Binding-site contacts:
Ligand atom C15 contacts residue MET163 of chain 1.B at 3.4 Å (hydrophobic).
Ligand atom O13 contacts residue VAL110 of chain 1.B at 3.4 Å.
Ligand atom C4 contacts residue VAL166 of chain 1.B at 3.6 Å (hydrophobic).
Ligand atom N14 contacts residue MET163 of chain 1.B at 3.9 Å.
Ligand atom C15 contacts residue ILE223 of chain 1.B at 3.1 Å (hydrophobic).
Ligand atom N6 contacts residue ILE88 of chain 1.B at 3.5 Å.
Ligand atom C1 contacts residue VAL166 of chain 1.B at 3.7 Å (hydrophobic).
Ligand atom C18 contacts residue ILE96 of chain 1.B at 3.9 Å (hydrophobic).
Ligand atom O13 contacts residue TYR165 of chain 1.B at 3.7 Å.
Ligand atom C7 contacts residue ILE88 of chain 1.B at 4.0 Å (hydrophobic).
Ligand atom C2 contacts residue ILE88 of chain 1.B at 3.7 Å (hydrophobic).
Ligand atom O5 contacts residue ALA89 of chain 1.B at 3.9 Å.
Ligand atom C16 contacts residue MET163 of chain 1.B at 3.8 Å (hydrophobic).
Ligand atom C17 contacts residue ILE223 of chain 1.B at 3.8 Å (hydrophobic).
Ligand atom O13 contacts residue GLU164 of chain 1.B at 3.7 Å.
Ligand atom C4 contacts residue MET214 of chain 1.B at 3.9 Å (hydrophobic).
Ligand atom C10 contacts residue ILE223 of chain 1.B at 3.5 Å (hydrophobic).
Ligand atom C8 contacts residue ILE223 of chain 1.B at 4.0 Å (hydrophobic).
Ligand atom N14 contacts residue VAL166 of chain 1.B at 4.0 Å.
Ligand atom C18 contacts residue ILE223 of chain 1.B at 4.0 Å (hydrophobic).
Ligand atom C9 contacts residue ILE223 of chain 1.B at 3.7 Å (hydrophobic).
Ligand atom S11 contacts residue ILE223 of chain 1.B at 3.8 Å.
Ligand atom C10 contacts residue ILE96 of chain 1.B at 4.0 Å (hydrophobic).
Ligand atom C17 contacts residue ASP224 of chain 1.B at 3.9 Å.
Ligand atom C16 contacts residue ILE223 of chain 1.B at 3.4 Å (hydrophobic).
Ligand atom C12 contacts residue VAL166 of chain 1.B at 3.7 Å (hydrophobic).
Ligand atom C2 contacts residue TYR165 of chain 1.B at 3.8 Å (hydrophobic).
Ligand atom C1 contacts residue GLY168 of chain 1.B at 3.5 Å.
Ligand atom C12 contacts residue VAL110 of chain 1.B at 3.6 Å (hydrophobic).
Ligand atom N14 contacts residue GLU164 of chain 1.B at 2.8 Å (salt-bridge).
Ligand atom O5 contacts residue ILE88 of chain 1.B at 3.9 Å.
Ligand atom C2 contacts residue VAL166 of chain 1.B at 3.2 Å (hydrophobic).
Ligand atom C12 contacts residue GLU164 of chain 1.B at 3.7 Å.
Ligand atom O13 contacts residue VAL166 of chain 1.B at 2.8 Å (h-bond).
Ligand atom N14 contacts residue VAL110 of chain 1.B at 3.8 Å.
Ligand atom C3 contacts residue ALA23 of chain 1.B at 3.8 Å (hydrophobic).
Ligand atom N6 contacts residue VAL166 of chain 1.B at 3.2 Å (h-bond).
Ligand atom O5 contacts residue MET214 of chain 1.B at 4.0 Å.
Ligand atom S11 contacts residue ALA89 of chain 1.B at 3.9 Å.
Ligand atom C4 contacts residue ILE88 of chain 1.B at 3.5 Å (hydrophobic).

The protein below binds the small molecule below.
Small molecule (SMILES): NC(=O)c1c(NC(=O)C2CC2)sc2c1CCCC2

Sequence of chain 1.B:
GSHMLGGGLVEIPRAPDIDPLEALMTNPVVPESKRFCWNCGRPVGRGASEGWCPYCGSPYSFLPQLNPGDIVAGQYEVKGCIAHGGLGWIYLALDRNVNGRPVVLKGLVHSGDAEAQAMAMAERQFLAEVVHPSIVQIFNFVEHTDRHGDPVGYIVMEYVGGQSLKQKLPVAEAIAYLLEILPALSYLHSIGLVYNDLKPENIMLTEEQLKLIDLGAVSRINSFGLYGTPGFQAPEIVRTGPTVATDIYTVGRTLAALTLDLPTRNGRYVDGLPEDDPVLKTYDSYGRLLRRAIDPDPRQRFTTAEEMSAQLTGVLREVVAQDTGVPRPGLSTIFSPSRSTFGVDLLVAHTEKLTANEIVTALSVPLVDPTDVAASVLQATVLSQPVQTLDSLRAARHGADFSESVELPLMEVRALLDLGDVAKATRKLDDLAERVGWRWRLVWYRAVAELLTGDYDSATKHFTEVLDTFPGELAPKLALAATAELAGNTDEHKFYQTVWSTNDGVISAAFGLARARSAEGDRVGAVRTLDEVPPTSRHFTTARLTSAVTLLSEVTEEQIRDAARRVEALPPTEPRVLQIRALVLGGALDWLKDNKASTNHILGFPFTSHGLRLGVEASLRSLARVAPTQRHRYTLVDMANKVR